A protein and the small-molecule ligand that binds it are described below.
Small molecule (SMILES): CS(=O)(=O)c1ccc(Nc2nc(N[C@H]3CCCC[C@@H]3N)nc3cc[nH]c(=O)c23)cc1

Sequence of chain 1.A:
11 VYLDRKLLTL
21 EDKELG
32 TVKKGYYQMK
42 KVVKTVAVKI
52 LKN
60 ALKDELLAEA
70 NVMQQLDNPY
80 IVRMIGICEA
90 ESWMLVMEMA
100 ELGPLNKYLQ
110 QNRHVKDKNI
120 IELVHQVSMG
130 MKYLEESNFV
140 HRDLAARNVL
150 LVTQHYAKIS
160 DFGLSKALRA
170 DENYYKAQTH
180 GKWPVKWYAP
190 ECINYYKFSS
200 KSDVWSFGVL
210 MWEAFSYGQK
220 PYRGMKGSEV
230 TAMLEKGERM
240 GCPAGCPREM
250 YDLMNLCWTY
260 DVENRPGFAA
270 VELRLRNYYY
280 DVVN

Binding-site contacts:
Ligand atom C5 contacts residue ALA48 of chain 1.A at 3.9 Å (hydrophobic).
Ligand atom CAO contacts residue MET96 of chain 1.A at 3.7 Å (hydrophobic).
Ligand atom CAJ contacts residue MET96 of chain 1.A at 3.6 Å (hydrophobic).
Ligand atom CAY contacts residue ALA99 of chain 1.A at 3.9 Å (hydrophobic).
Ligand atom OAC contacts residue ALA48 of chain 1.A at 3.7 Å.
Ligand atom C5 contacts residue LEU149 of chain 1.A at 3.3 Å (hydrophobic).
Ligand atom CAO contacts residue ALA48 of chain 1.A at 3.7 Å (hydrophobic).
Ligand atom OAE contacts residue PRO103 of chain 1.A at 3.8 Å.
Ligand atom OAC contacts residue ALA99 of chain 1.A at 2.9 Å (h-bond).
Ligand atom CAM contacts residue PRO103 of chain 1.A at 3.9 Å (hydrophobic).
Ligand atom CAV contacts residue GLY102 of chain 1.A at 3.8 Å.
Ligand atom CAY contacts residue LEU149 of chain 1.A at 3.5 Å (hydrophobic).
Ligand atom OAC contacts residue GLU97 of chain 1.A at 3.9 Å.
Ligand atom CAI contacts residue GLU100 of chain 1.A at 3.9 Å.
Ligand atom CAO contacts residue GLU97 of chain 1.A at 3.4 Å.
Ligand atom CAU contacts residue LEU25 of chain 1.A at 4.0 Å (hydrophobic).
Ligand atom NAT contacts residue ALA48 of chain 1.A at 3.2 Å.
Ligand atom NAB contacts residue ARG146 of chain 1.A at 3.5 Å (salt-bridge).
Ligand atom CAO contacts residue VAL81 of chain 1.A at 3.7 Å (hydrophobic).
Ligand atom CAK contacts residue LYS106 of chain 1.A at 3.5 Å.
Ligand atom NAT contacts residue LEU149 of chain 1.A at 3.9 Å.
Ligand atom C4 contacts residue LEU149 of chain 1.A at 3.6 Å (hydrophobic).
Ligand atom C6 contacts residue LEU149 of chain 1.A at 3.7 Å (hydrophobic).
Ligand atom CAK contacts residue PRO103 of chain 1.A at 3.9 Å (hydrophobic).
Ligand atom CAG contacts residue ALA99 of chain 1.A at 3.3 Å (hydrophobic).
Ligand atom NAS contacts residue VAL33 of chain 1.A at 3.8 Å.
Ligand atom NAT contacts residue GLU97 of chain 1.A at 2.7 Å (salt-bridge).
Ligand atom OAC contacts residue MET98 of chain 1.A at 3.6 Å.
Ligand atom NAB contacts residue ASN147 of chain 1.A at 3.6 Å (h-bond).
Ligand atom CAM contacts residue ARG146 of chain 1.A at 4.0 Å.
Ligand atom CAI contacts residue GLY102 of chain 1.A at 3.4 Å.
Ligand atom CAY contacts residue GLU97 of chain 1.A at 3.8 Å.
Ligand atom CAV contacts residue PRO103 of chain 1.A at 3.9 Å (hydrophobic).
Ligand atom CAY contacts residue ALA48 of chain 1.A at 3.4 Å (hydrophobic).
Ligand atom CAG contacts residue GLY102 of chain 1.A at 3.6 Å.
Ligand atom NAB contacts residue ASP160 of chain 1.A at 2.9 Å (salt-bridge).
Ligand atom NAR contacts residue ALA99 of chain 1.A at 4.0 Å.
Ligand atom CAH contacts residue PRO103 of chain 1.A at 3.6 Å (hydrophobic).
Ligand atom CAF contacts residue PRO103 of chain 1.A at 4.0 Å (hydrophobic).
Ligand atom OAC contacts residue LEU149 of chain 1.A at 3.9 Å.